A protein and the small-molecule ligand that binds it are described below.
Small molecule (SMILES): CCCCCCO[C@@H]1O[C@H](CO)[C@@H](O)[C@H](O)[C@H]1O

Sequence of chain 1.C:
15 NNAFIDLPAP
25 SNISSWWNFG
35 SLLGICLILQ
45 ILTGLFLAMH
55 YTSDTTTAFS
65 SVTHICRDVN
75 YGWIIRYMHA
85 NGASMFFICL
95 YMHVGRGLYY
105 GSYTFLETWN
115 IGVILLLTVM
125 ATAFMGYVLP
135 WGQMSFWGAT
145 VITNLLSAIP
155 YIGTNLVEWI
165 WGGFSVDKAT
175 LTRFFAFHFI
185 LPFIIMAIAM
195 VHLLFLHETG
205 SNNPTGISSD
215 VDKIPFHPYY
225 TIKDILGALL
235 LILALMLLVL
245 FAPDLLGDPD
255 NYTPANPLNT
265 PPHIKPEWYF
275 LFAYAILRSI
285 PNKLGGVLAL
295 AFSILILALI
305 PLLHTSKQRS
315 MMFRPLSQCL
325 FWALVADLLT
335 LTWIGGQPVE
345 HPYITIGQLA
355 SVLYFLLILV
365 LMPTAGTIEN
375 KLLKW

Binding-site contacts:
Ligand atom C4' contacts residue TRP61 of chain 1.G at 3.9 Å (hydrophobic).
Ligand atom C6' contacts residue ILE350 of chain 1.C at 4.3 Å (hydrophobic).
Ligand atom C5' contacts residue ILE350 of chain 1.C at 4.5 Å (hydrophobic).
Ligand atom C1 contacts residue HIS345 of chain 1.C at 3.3 Å.
Ligand atom O5 contacts residue THR349 of chain 1.C at 3.7 Å.
Ligand atom O2 contacts residue HIS345 of chain 1.C at 3.0 Å (h-bond).
Ligand atom C4' contacts residue LEU353 of chain 1.C at 4.5 Å (hydrophobic).
Ligand atom C1' contacts residue TRP61 of chain 1.G at 4.1 Å (hydrophobic).
Ligand atom C3' contacts residue TRP61 of chain 1.G at 4.2 Å (hydrophobic).
Ligand atom C2 contacts residue HIS345 of chain 1.C at 3.3 Å.
Ligand atom C3' contacts residue ILE350 of chain 1.C at 3.6 Å (hydrophobic).
Ligand atom O4 contacts residue HIS345 of chain 1.C at 4.5 Å.
Ligand atom C1' contacts residue PRO346 of chain 1.C at 4.4 Å (hydrophobic).
Ligand atom C4 contacts residue HIS345 of chain 1.C at 4.1 Å.
Ligand atom O1 contacts residue HIS345 of chain 1.C at 4.3 Å.
Ligand atom C2' contacts residue THR349 of chain 1.C at 4.3 Å.
Ligand atom O1 contacts residue TRP61 of chain 1.G at 3.9 Å.
Ligand atom C5' contacts residue LEU353 of chain 1.C at 3.7 Å (hydrophobic).
Ligand atom O3 contacts residue HIS345 of chain 1.C at 3.9 Å.
Ligand atom C5 contacts residue THR349 of chain 1.C at 3.9 Å.
Ligand atom C6' contacts residue LEU353 of chain 1.C at 4.2 Å (hydrophobic).
Ligand atom C6 contacts residue THR349 of chain 1.C at 3.7 Å.
Ligand atom C4' contacts residue ILE350 of chain 1.C at 3.6 Å (hydrophobic).
Ligand atom C3' contacts residue LEU353 of chain 1.C at 4.0 Å (hydrophobic).
Ligand atom C3 contacts residue HIS345 of chain 1.C at 3.1 Å.
Ligand atom C3' contacts residue THR349 of chain 1.C at 4.0 Å.
Ligand atom C2' contacts residue TRP61 of chain 1.G at 3.6 Å (hydrophobic).
Ligand atom C5 contacts residue HIS345 of chain 1.C at 3.8 Å.
Ligand atom O5 contacts residue HIS345 of chain 1.C at 4.1 Å.
Ligand atom C6' contacts residue VAL58 of chain 1.G at 3.8 Å (hydrophobic).
Ligand atom C1' contacts residue THR349 of chain 1.C at 3.7 Å.

Sequence of chain 1.G:
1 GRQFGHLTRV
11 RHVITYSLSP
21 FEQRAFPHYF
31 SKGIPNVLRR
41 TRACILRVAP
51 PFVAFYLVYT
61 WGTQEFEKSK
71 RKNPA